Binding-site contacts:
Ligand atom C5 contacts residue VAL335 of chain 1.A at 4.1 Å (hydrophobic).
Ligand atom O4 contacts residue ALA336 of chain 1.A at 3.4 Å.
Ligand atom C3 contacts residue VAL335 of chain 1.A at 3.3 Å (hydrophobic).
Ligand atom C2 contacts residue SER334 of chain 1.A at 2.4 Å.
Ligand atom C2 contacts residue GLY231 of chain 1.A at 3.6 Å.
Ligand atom O6 contacts residue SER334 of chain 1.A at 4.2 Å.
Ligand atom C4 contacts residue ALA336 of chain 1.A at 4.4 Å (hydrophobic).
Ligand atom O3 contacts residue SER334 of chain 1.A at 4.3 Å.
Ligand atom C2 contacts residue VAL335 of chain 1.A at 4.3 Å (hydrophobic).
Ligand atom O3 contacts residue GLY231 of chain 1.A at 3.7 Å.
Ligand atom C3 contacts residue SER334 of chain 1.A at 3.0 Å.
Ligand atom O4 contacts residue VAL335 of chain 1.A at 3.5 Å (h-bond).
Ligand atom O2 contacts residue SER334 of chain 1.A at 3.6 Å (h-bond).
Ligand atom C5 contacts residue SER334 of chain 1.A at 2.9 Å.
Ligand atom C1 contacts residue SER334 of chain 1.A at 1.4 Å.
Ligand atom C4 contacts residue VAL335 of chain 1.A at 3.8 Å (hydrophobic).
Ligand atom O3 contacts residue VAL335 of chain 1.A at 3.9 Å.
Ligand atom O4 contacts residue ARG337 of chain 1.A at 3.0 Å (salt-bridge).
Ligand atom C1 contacts residue GLY231 of chain 1.A at 4.5 Å.
Ligand atom C2 contacts residue ALA230 of chain 1.A at 4.5 Å (hydrophobic).
Ligand atom C4 contacts residue SER334 of chain 1.A at 3.5 Å.
Ligand atom O3 contacts residue LEU191 of chain 1.A at 4.0 Å.
Ligand atom C4 contacts residue ARG337 of chain 1.A at 4.3 Å.
Ligand atom C6 contacts residue SER334 of chain 1.A at 4.2 Å.
Ligand atom C1 contacts residue ALA230 of chain 1.A at 4.4 Å (hydrophobic).
Ligand atom C3 contacts residue GLY231 of chain 1.A at 3.6 Å.
Ligand atom O3 contacts residue ARG337 of chain 1.A at 4.3 Å.
Ligand atom O5 contacts residue SER334 of chain 1.A at 2.2 Å (h-bond).

Sequence of chain 1.A:
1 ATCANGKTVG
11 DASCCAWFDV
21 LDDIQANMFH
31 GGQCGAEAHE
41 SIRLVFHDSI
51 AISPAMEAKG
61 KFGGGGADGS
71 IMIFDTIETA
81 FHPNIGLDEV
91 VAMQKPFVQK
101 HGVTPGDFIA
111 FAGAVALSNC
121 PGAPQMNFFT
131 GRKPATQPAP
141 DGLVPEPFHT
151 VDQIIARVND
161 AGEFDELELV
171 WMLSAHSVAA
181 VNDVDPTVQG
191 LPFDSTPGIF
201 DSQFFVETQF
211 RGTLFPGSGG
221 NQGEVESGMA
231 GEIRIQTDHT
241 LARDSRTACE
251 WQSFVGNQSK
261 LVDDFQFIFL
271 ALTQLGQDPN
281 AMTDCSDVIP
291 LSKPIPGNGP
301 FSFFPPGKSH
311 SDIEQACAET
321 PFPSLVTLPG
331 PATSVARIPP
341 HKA

The protein below binds the small molecule below.
Small molecule (SMILES): OC[C@H]1O[C@H](O)[C@@H](O)[C@@H](O)[C@@H]1O